Sequence of chain 2.A:
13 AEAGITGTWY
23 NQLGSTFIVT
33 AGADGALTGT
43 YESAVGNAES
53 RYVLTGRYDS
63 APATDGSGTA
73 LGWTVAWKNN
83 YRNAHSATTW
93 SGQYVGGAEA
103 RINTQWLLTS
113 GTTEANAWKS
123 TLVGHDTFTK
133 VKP

Sequence of chain 1.C:
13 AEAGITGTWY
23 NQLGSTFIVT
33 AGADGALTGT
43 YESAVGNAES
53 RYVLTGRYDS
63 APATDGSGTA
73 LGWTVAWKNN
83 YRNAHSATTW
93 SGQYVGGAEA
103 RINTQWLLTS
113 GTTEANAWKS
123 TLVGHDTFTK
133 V

The protein below binds the small molecule below.
Small molecule (SMILES): C[C@@H](O)[C@H](NC(=O)[C@H](CC(N)=O)NC(=O)[C@H](CCC(N)=O)NC(=O)[C@@H]1CCCN1C(=O)[C@H](Cc1c[nH]cn1)NC(=O)[C@@H](N)CO)C(=O)O

Binding-site contacts:
Ligand atom OE1 contacts residue LEU110 of chain 2.A at 3.6 Å.
Ligand atom CA contacts residue TRP79 of chain 2.A at 3.7 Å (hydrophobic).
Ligand atom CE1 contacts residue LEU110 of chain 2.A at 4.0 Å (hydrophobic).
Ligand atom CB contacts residue TRP79 of chain 2.A at 3.8 Å (hydrophobic).
Ligand atom CE1 contacts residue SER88 of chain 2.A at 3.9 Å.
Ligand atom NE2 contacts residue TRP108 of chain 2.A at 3.5 Å.
Ligand atom CG contacts residue LEU25 of chain 2.A at 3.2 Å (hydrophobic).
Ligand atom CD contacts residue THR90 of chain 2.A at 3.8 Å.
Ligand atom CG contacts residue TRP79 of chain 2.A at 3.7 Å (hydrophobic).
Ligand atom CB contacts residue TRP120 of chain 1.C at 4.0 Å (hydrophobic).
Ligand atom OE1 contacts residue THR90 of chain 2.A at 2.7 Å (h-bond).
Ligand atom CG contacts residue TRP79 of chain 2.A at 3.9 Å (hydrophobic).
Ligand atom ND2 contacts residue TRP120 of chain 1.C at 3.4 Å.
Ligand atom ND1 contacts residue LEU110 of chain 2.A at 4.0 Å.
Ligand atom CG contacts residue TYR54 of chain 2.A at 4.0 Å (hydrophobic).
Ligand atom CB contacts residue TYR54 of chain 2.A at 3.9 Å (hydrophobic).
Ligand atom CD2 contacts residue SER88 of chain 2.A at 3.6 Å.
Ligand atom O contacts residue SER27 of chain 2.A at 3.4 Å (h-bond).
Ligand atom CB contacts residue TRP120 of chain 1.C at 3.6 Å (hydrophobic).
Ligand atom C contacts residue SER45 of chain 2.A at 3.9 Å.
Ligand atom ND2 contacts residue LEU25 of chain 2.A at 3.2 Å.
Ligand atom O contacts residue SER45 of chain 2.A at 2.9 Å (h-bond).
Ligand atom OD1 contacts residue SER27 of chain 2.A at 3.4 Å (h-bond).
Ligand atom NE2 contacts residue LEU110 of chain 2.A at 3.7 Å.
Ligand atom OD1 contacts residue ASN23 of chain 2.A at 3.8 Å.
Ligand atom CD contacts residue ALA86 of chain 2.A at 4.0 Å (hydrophobic).
Ligand atom OE1 contacts residue TRP79 of chain 2.A at 3.9 Å.
Ligand atom NE2 contacts residue ALA86 of chain 2.A at 4.1 Å.
Ligand atom CG2 contacts residue LEU25 of chain 2.A at 3.9 Å (hydrophobic).
Ligand atom CE1 contacts residue TRP79 of chain 2.A at 3.4 Å (hydrophobic).
Ligand atom OD1 contacts residue LEU25 of chain 2.A at 3.4 Å.
Ligand atom NE2 contacts residue SER88 of chain 2.A at 2.9 Å (h-bond).
Ligand atom CB contacts residue LEU25 of chain 2.A at 3.7 Å (hydrophobic).
Ligand atom CG contacts residue TRP120 of chain 1.C at 4.0 Å (hydrophobic).
Ligand atom NE2 contacts residue TRP92 of chain 2.A at 4.0 Å.
Ligand atom CB contacts residue TRP120 of chain 1.C at 3.5 Å (hydrophobic).
Ligand atom N contacts residue TRP120 of chain 1.C at 4.1 Å.
Ligand atom OG1 contacts residue VAL47 of chain 2.A at 4.1 Å.
Ligand atom NE2 contacts residue THR90 of chain 2.A at 4.0 Å.
Ligand atom NE2 contacts residue TRP79 of chain 2.A at 3.5 Å.